Sequence of chain 1.E:
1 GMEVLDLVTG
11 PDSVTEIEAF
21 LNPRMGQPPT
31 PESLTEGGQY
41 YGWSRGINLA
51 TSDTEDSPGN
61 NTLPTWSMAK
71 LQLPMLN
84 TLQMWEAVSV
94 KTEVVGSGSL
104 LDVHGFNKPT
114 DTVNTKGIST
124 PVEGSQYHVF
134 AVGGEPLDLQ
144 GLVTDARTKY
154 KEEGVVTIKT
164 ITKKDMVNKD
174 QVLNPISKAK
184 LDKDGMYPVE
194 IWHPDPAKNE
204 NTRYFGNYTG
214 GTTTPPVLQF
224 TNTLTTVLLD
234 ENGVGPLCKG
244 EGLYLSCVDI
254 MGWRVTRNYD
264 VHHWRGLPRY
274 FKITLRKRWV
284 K

Binding-site contacts:
Ligand atom C6 contacts residue GLY46 of chain 1.E at 3.5 Å.
Ligand atom N5 contacts residue TYR40 of chain 1.E at 2.8 Å (h-bond).
Ligand atom C11 contacts residue ASP53 of chain 1.A at 3.5 Å.
Ligand atom O1B contacts residue GLY46 of chain 1.E at 2.9 Å (h-bond).
Ligand atom C6 contacts residue TYR40 of chain 1.E at 3.5 Å (hydrophobic).
Ligand atom O1A contacts residue TYR40 of chain 1.E at 3.9 Å.
Ligand atom C1 contacts residue ARG45 of chain 1.E at 3.4 Å.
Ligand atom O10 contacts residue ASN261 of chain 1.E at 3.6 Å (h-bond).
Ligand atom C5 contacts residue ASN61 of chain 1.E at 4.3 Å.
Ligand atom C3 contacts residue HIS266 of chain 1.E at 3.6 Å.
Ligand atom C6 contacts residue ASN61 of chain 1.E at 3.5 Å.
Ligand atom O1A contacts residue ARG45 of chain 1.E at 2.8 Å (salt-bridge).
Ligand atom O8 contacts residue ARG45 of chain 1.E at 3.8 Å.
Ligand atom O6 contacts residue GLY59 of chain 1.E at 4.1 Å.
Ligand atom O6 contacts residue THR62 of chain 1.E at 3.9 Å.
Ligand atom C11 contacts residue TYR40 of chain 1.E at 4.1 Å (hydrophobic).
Ligand atom C1 contacts residue TYR40 of chain 1.E at 4.1 Å (hydrophobic).
Ligand atom C5 contacts residue ARG45 of chain 1.E at 4.3 Å.
Ligand atom C5 contacts residue GLY46 of chain 1.E at 4.1 Å.
Ligand atom C1 contacts residue GLY46 of chain 1.E at 3.9 Å.
Ligand atom C1 contacts residue HIS266 of chain 1.E at 4.3 Å.
Ligand atom O1B contacts residue HIS266 of chain 1.E at 3.4 Å.
Ligand atom C4 contacts residue ARG45 of chain 1.E at 4.1 Å.
Ligand atom C10 contacts residue TYR40 of chain 1.E at 3.9 Å (hydrophobic).
Ligand atom O4 contacts residue GLY46 of chain 1.E at 2.7 Å (h-bond).
Ligand atom O1B contacts residue ARG45 of chain 1.E at 3.1 Å (salt-bridge).
Ligand atom C3 contacts residue GLY46 of chain 1.E at 4.0 Å.
Ligand atom O4 contacts residue HIS266 of chain 1.E at 2.8 Å (h-bond).
Ligand atom C6 contacts residue THR62 of chain 1.E at 3.5 Å.
Ligand atom C4 contacts residue TYR40 of chain 1.E at 3.6 Å (hydrophobic).
Ligand atom C3 contacts residue VAL264 of chain 1.E at 4.0 Å (hydrophobic).
Ligand atom C5 contacts residue TYR40 of chain 1.E at 3.5 Å (hydrophobic).
Ligand atom O6 contacts residue ASN61 of chain 1.E at 2.8 Å (h-bond).
Ligand atom C4 contacts residue HIS266 of chain 1.E at 3.4 Å.
Ligand atom O3 contacts residue GLY46 of chain 1.E at 4.0 Å.
Ligand atom O4 contacts residue VAL264 of chain 1.E at 4.1 Å.
Ligand atom C4 contacts residue GLY46 of chain 1.E at 3.4 Å.
Ligand atom C2 contacts residue GLY46 of chain 1.E at 4.2 Å.
Ligand atom O4 contacts residue THR259 of chain 1.E at 3.6 Å.
Ligand atom O1B contacts residue TYR40 of chain 1.E at 4.1 Å.

This protein binds this small molecule.
Small molecule (SMILES): CC(=O)N[C@H]1[C@H](O[C@@H]2[C@H](O)[C@@H](O)[C@H](O)O[C@@H]2CO)O[C@H](CO)[C@H](O)[C@@H]1O[C@@H]1O[C@H](CO)[C@H](O)[C@H](O[C@]2(C(=O)O)C[C@H](O)[C@@H](NC(C)=O)[C@H]([C@H](O)[C@H](O)CO)O2)[C@H]1O

Sequence of chain 1.A:
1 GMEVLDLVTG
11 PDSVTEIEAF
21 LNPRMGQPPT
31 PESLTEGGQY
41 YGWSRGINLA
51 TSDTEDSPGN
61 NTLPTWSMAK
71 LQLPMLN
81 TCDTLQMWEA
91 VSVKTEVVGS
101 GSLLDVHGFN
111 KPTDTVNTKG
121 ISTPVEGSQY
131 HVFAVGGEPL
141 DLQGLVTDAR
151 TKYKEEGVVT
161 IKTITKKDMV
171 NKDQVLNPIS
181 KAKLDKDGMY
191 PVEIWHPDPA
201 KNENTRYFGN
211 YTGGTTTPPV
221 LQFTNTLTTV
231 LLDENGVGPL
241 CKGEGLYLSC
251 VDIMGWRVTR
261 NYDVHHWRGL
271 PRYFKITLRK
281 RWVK